Binding-site contacts:
Ligand atom O3G contacts residue GLY44 of chain 1.C at 3.3 Å (h-bond).
Ligand atom C5' contacts residue ASN170 of chain 1.B at 3.3 Å.
Ligand atom O1B contacts residue MG1 of chain 1.K at 2.5 Å.
Ligand atom PA contacts residue ASP85 of chain 1.C at 3.4 Å.
Ligand atom PB contacts residue MG1 of chain 1.L at 3.2 Å.
Ligand atom O2A contacts residue ASP85 of chain 1.C at 2.7 Å (salt-bridge).
Ligand atom N1 contacts residue LYS81 of chain 1.B at 3.1 Å (salt-bridge).
Ligand atom O1A contacts residue GLY44 of chain 1.C at 3.2 Å.
Ligand atom PG contacts residue PHE45 of chain 1.C at 3.6 Å.
Ligand atom O2A contacts residue MG1 of chain 1.K at 2.1 Å.
Ligand atom O3G contacts residue ILE42 of chain 1.C at 3.0 Å (h-bond).
Ligand atom O1B contacts residue MG1 of chain 1.L at 1.9 Å.
Ligand atom O1B contacts residue ASP41 of chain 1.C at 3.3 Å (salt-bridge).
Ligand atom PG contacts residue MG1 of chain 1.L at 3.3 Å.
Ligand atom PB contacts residue MG1 of chain 1.K at 3.5 Å.
Ligand atom O3G contacts residue ASP85 of chain 1.C at 3.4 Å (salt-bridge).
Ligand atom O3B contacts residue THR46 of chain 1.C at 3.2 Å (h-bond).
Ligand atom N6 contacts residue ILE165 of chain 1.B at 3.6 Å.
Ligand atom C2 contacts residue MET88 of chain 1.B at 3.4 Å (hydrophobic).
Ligand atom O2G contacts residue MG1 of chain 1.L at 3.6 Å.
Ligand atom O2B contacts residue ARG174 of chain 1.B at 3.6 Å (salt-bridge).
Ligand atom N6 contacts residue THR163 of chain 1.B at 3.1 Å (h-bond).
Ligand atom S1G contacts residue PHE45 of chain 1.C at 3.6 Å.
Ligand atom C6 contacts residue GLY84 of chain 1.C at 3.5 Å.
Ligand atom C5 contacts residue VAL169 of chain 1.B at 3.6 Å (hydrophobic).
Ligand atom N7 contacts residue GLY84 of chain 1.C at 3.6 Å.
Ligand atom S1G contacts residue ASP85 of chain 1.C at 3.4 Å (salt-bridge).
Ligand atom O3G contacts residue MG1 of chain 1.L at 2.3 Å.
Ligand atom PA contacts residue MG1 of chain 1.K at 3.4 Å.
Ligand atom O1A contacts residue PHE45 of chain 1.C at 3.2 Å (h-bond).
Ligand atom C8 contacts residue VAL169 of chain 1.B at 3.5 Å (hydrophobic).
Ligand atom O4' contacts residue ASN170 of chain 1.B at 3.6 Å.
Ligand atom O1A contacts residue THR46 of chain 1.C at 3.3 Å (h-bond).
Ligand atom O1B contacts residue ASP85 of chain 1.C at 3.0 Å (salt-bridge).
Ligand atom O3G contacts residue PHE45 of chain 1.C at 2.7 Å (h-bond).
Ligand atom N1 contacts residue MET88 of chain 1.B at 3.3 Å (h-bond).
Ligand atom N6 contacts residue GLY84 of chain 1.C at 3.5 Å (h-bond).
Ligand atom N7 contacts residue VAL169 of chain 1.B at 3.5 Å.
Ligand atom C5' contacts residue ARG174 of chain 1.B at 3.5 Å.
Ligand atom N6 contacts residue ALA164 of chain 1.B at 3.0 Å (h-bond).

Sequence of chain 1.B:
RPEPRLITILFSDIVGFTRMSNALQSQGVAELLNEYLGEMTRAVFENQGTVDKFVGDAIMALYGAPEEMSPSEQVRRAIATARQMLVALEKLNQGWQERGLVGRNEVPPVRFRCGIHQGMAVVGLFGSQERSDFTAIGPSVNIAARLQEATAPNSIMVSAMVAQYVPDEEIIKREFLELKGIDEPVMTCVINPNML

The small molecule below binds the protein below.
Small molecule (SMILES): Nc1ncnc2c1ncn2[C@@H]1O[C@H](CO[P](=O)(S)OP(=O)(O)OP(=O)(O)O)[C@@H](O)[C@H]1O

Sequence of chain 1.C:
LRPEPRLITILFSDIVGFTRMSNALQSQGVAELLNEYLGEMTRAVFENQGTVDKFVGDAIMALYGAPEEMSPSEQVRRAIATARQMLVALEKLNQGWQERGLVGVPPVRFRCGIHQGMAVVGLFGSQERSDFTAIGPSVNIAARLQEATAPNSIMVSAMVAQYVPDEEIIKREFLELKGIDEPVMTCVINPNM